A small-molecule ligand and the protein it binds are described below.
Small molecule (SMILES): CCCC[C@@H](O)CO

Sequence of chain 1.B:
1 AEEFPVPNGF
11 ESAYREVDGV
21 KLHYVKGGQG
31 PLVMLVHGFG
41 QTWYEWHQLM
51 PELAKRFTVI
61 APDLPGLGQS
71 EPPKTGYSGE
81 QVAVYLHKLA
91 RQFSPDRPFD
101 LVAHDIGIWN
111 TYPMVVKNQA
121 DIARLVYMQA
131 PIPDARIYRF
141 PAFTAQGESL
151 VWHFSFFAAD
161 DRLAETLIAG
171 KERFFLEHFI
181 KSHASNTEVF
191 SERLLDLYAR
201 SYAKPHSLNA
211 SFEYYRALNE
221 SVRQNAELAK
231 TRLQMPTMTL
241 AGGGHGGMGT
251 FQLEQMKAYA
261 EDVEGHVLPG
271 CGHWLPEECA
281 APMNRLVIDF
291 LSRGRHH

Binding-site contacts:
Ligand atom C1 contacts residue HIS273 of chain 1.B at 4.1 Å.
Ligand atom C3 contacts residue ASP105 of chain 1.B at 3.1 Å.
Ligand atom C6 contacts residue TYR215 of chain 1.B at 3.5 Å (hydrophobic).
Ligand atom C1 contacts residue HIS183 of chain 1.B at 3.8 Å.
Ligand atom C2 contacts residue ASP105 of chain 1.B at 4.5 Å.
Ligand atom C5 contacts residue TYR215 of chain 1.B at 3.9 Å (hydrophobic).
Ligand atom C1 contacts residue MET248 of chain 1.B at 4.4 Å (hydrophobic).
Ligand atom C5 contacts residue HIS153 of chain 1.B at 4.3 Å.
Ligand atom C1 contacts residue VAL151 of chain 1.B at 4.4 Å (hydrophobic).
Ligand atom C6 contacts residue ASP105 of chain 1.B at 2.4 Å.
Ligand atom C3 contacts residue HIS273 of chain 1.B at 3.4 Å.
Ligand atom O2 contacts residue HIS153 of chain 1.B at 2.7 Å (h-bond).
Ligand atom C6 contacts residue HIS153 of chain 1.B at 3.8 Å.
Ligand atom C6 contacts residue ILE106 of chain 1.B at 4.2 Å (hydrophobic).
Ligand atom O2 contacts residue TYR215 of chain 1.B at 2.7 Å (h-bond).
Ligand atom O2 contacts residue ASP105 of chain 1.B at 3.6 Å (salt-bridge).
Ligand atom C5 contacts residue ASP105 of chain 1.B at 1.4 Å.
Ligand atom O2 contacts residue ILE106 of chain 1.B at 4.4 Å.
Ligand atom C6 contacts residue TRP109 of chain 1.B at 4.5 Å (hydrophobic).
Ligand atom C4 contacts residue HIS273 of chain 1.B at 3.4 Å.
Ligand atom C6 contacts residue PHE154 of chain 1.B at 4.2 Å (hydrophobic).
Ligand atom C2 contacts residue LEU150 of chain 1.B at 4.2 Å (hydrophobic).
Ligand atom C1 contacts residue LEU150 of chain 1.B at 3.9 Å (hydrophobic).
Ligand atom C3 contacts residue HIS153 of chain 1.B at 4.0 Å.
Ligand atom C4 contacts residue HIS153 of chain 1.B at 3.9 Å.
Ligand atom C4 contacts residue PHE179 of chain 1.B at 4.2 Å (hydrophobic).
Ligand atom O2 contacts residue PHE154 of chain 1.B at 3.5 Å.
Ligand atom C2 contacts residue HIS183 of chain 1.B at 3.5 Å.
Ligand atom C1 contacts residue GLY246 of chain 1.B at 4.2 Å.
Ligand atom C2 contacts residue HIS273 of chain 1.B at 3.8 Å.
Ligand atom C2 contacts residue HIS153 of chain 1.B at 3.9 Å.
Ligand atom C5 contacts residue HIS273 of chain 1.B at 3.8 Å.
Ligand atom C4 contacts residue ASP105 of chain 1.B at 2.4 Å.
Ligand atom O2 contacts residue TRP109 of chain 1.B at 4.4 Å.